Binding-site contacts:
Ligand atom C7 contacts residue GLN278 of chain 1.E at 3.9 Å.
Ligand atom O9 contacts residue GLN278 of chain 1.E at 4.0 Å.
Ligand atom O10 contacts residue LEU62 of chain 1.E at 2.8 Å.
Ligand atom C11 contacts residue HIS138 of chain 1.D at 3.5 Å.
Ligand atom C11 contacts residue PHE65 of chain 1.E at 3.7 Å (hydrophobic).
Ligand atom C11 contacts residue PHE270 of chain 1.E at 3.9 Å (hydrophobic).
Ligand atom C1 contacts residue THR276 of chain 1.E at 3.3 Å.
Ligand atom C11 contacts residue GLN278 of chain 1.E at 3.5 Å.
Ligand atom C6 contacts residue LYS68 of chain 1.E at 4.0 Å.
Ligand atom C7 contacts residue LEU62 of chain 1.E at 3.8 Å (hydrophobic).
Ligand atom C6 contacts residue ASN272 of chain 1.E at 3.7 Å.
Ligand atom C9 contacts residue GLN278 of chain 1.E at 3.3 Å.
Ligand atom O10 contacts residue PHE75 of chain 1.A at 3.9 Å.
Ligand atom O9 contacts residue LYS68 of chain 1.E at 2.9 Å (salt-bridge).
Ligand atom O8 contacts residue LYS68 of chain 1.E at 3.3 Å.
Ligand atom O8 contacts residue GLN278 of chain 1.E at 3.5 Å (h-bond).
Ligand atom C10 contacts residue ASN272 of chain 1.E at 3.9 Å.
Ligand atom O1B contacts residue SER274 of chain 1.E at 3.3 Å (h-bond).
Ligand atom O7 contacts residue LEU62 of chain 1.E at 3.3 Å.
Ligand atom C11 contacts residue LEU62 of chain 1.E at 3.5 Å (hydrophobic).
Ligand atom N5 contacts residue LEU62 of chain 1.E at 3.9 Å.
Ligand atom C8 contacts residue GLN278 of chain 1.E at 3.7 Å.
Ligand atom O1A contacts residue THR276 of chain 1.E at 2.6 Å (h-bond).
Ligand atom C1 contacts residue LYS68 of chain 1.E at 3.8 Å.
Ligand atom O1A contacts residue ASN272 of chain 1.E at 3.6 Å.
Ligand atom N5 contacts residue ASN272 of chain 1.E at 3.2 Å (h-bond).
Ligand atom O1B contacts residue LYS68 of chain 1.E at 3.1 Å.
Ligand atom C9 contacts residue LEU67 of chain 1.E at 4.0 Å (hydrophobic).
Ligand atom O1B contacts residue THR276 of chain 1.E at 3.4 Å (h-bond).
Ligand atom O8 contacts residue THR276 of chain 1.E at 4.0 Å.
Ligand atom O8 contacts residue ASN272 of chain 1.E at 3.5 Å (h-bond).
Ligand atom C9 contacts residue LYS68 of chain 1.E at 3.8 Å.
Ligand atom C10 contacts residue GLN278 of chain 1.E at 4.0 Å.
Ligand atom O1A contacts residue LYS68 of chain 1.E at 3.8 Å.
Ligand atom C11 contacts residue PHE75 of chain 1.A at 3.5 Å (hydrophobic).
Ligand atom C11 contacts residue ASN272 of chain 1.E at 3.5 Å.
Ligand atom O9 contacts residue LEU67 of chain 1.E at 3.1 Å.
Ligand atom C11 contacts residue THR276 of chain 1.E at 3.4 Å.
Ligand atom C10 contacts residue LEU62 of chain 1.E at 3.1 Å (hydrophobic).
Ligand atom N5 contacts residue GLN278 of chain 1.E at 3.7 Å.

Sequence of chain 1.E:
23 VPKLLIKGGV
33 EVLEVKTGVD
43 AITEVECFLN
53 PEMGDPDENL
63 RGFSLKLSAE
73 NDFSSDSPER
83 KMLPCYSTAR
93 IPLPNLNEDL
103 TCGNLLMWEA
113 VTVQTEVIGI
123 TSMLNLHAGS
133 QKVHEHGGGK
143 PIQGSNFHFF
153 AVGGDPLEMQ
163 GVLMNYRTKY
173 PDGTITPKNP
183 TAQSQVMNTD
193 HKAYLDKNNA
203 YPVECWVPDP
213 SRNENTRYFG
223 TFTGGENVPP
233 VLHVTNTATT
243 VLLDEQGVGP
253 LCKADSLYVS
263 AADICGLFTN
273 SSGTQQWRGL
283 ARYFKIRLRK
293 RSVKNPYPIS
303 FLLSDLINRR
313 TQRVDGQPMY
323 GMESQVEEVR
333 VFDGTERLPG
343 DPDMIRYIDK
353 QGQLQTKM

Sequence of chain 1.D:
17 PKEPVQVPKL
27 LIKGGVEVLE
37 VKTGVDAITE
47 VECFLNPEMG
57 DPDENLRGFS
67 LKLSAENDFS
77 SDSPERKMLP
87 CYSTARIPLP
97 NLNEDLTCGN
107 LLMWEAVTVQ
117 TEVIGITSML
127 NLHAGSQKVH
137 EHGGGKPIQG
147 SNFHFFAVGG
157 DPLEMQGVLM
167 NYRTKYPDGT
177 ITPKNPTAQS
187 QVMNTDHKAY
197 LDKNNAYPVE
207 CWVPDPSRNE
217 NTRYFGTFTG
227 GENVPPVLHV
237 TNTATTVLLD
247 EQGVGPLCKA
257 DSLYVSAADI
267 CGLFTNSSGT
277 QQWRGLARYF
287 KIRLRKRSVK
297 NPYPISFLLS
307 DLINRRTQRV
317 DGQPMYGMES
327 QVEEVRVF

Sequence of chain 1.A:
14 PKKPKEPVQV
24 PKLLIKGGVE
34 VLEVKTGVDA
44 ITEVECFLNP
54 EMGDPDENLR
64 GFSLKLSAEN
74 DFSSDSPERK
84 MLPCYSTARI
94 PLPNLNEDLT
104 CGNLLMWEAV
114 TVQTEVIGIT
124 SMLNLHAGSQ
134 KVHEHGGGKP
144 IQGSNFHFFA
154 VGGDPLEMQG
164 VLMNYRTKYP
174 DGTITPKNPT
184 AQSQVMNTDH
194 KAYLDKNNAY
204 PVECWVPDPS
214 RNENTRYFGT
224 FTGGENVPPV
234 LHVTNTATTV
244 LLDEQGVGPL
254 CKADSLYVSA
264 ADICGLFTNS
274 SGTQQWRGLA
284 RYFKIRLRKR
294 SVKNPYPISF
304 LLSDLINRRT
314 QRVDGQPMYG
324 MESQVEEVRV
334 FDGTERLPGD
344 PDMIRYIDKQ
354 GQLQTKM

A protein and the small-molecule ligand that binds it are described below.
Small molecule (SMILES): CC(=O)N[C@H]1[C@H]([C@H](O)[C@H](O)CO)O[C@@](O[C@H](CO)[C@@H](O)[C@@H]2O[C@@H](C(=O)O)C[C@H](O)[C@H]2NC(C)=O)(C(=O)O)C[C@@H]1O